Sequence of chain 1.B:
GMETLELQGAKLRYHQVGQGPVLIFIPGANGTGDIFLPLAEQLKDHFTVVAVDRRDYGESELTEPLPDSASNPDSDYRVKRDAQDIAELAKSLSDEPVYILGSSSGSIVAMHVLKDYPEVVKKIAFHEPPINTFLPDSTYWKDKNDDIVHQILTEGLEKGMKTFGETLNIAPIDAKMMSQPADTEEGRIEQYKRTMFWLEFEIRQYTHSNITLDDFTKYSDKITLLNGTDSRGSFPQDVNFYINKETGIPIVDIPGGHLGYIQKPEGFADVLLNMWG

A protein and the small-molecule ligand that binds it are described below.
Small molecule (SMILES): C#CCCNC(=O)OCCCCCCCCCC[P](=O)(F)OCC

Sequence of chain 1.A:
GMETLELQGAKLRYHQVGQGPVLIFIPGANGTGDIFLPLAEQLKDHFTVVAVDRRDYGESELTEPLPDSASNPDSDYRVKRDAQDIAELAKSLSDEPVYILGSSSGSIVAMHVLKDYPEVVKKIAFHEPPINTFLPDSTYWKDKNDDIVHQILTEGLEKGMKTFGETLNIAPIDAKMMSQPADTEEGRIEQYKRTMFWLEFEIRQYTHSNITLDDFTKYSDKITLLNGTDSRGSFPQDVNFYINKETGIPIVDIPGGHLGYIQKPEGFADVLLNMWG

Binding-site contacts:
Ligand atom C3 contacts residue MET180 of chain 1.A at 3.4 Å (hydrophobic).
Ligand atom O1 contacts residue SER181 of chain 1.A at 3.7 Å.
Ligand atom O3 contacts residue SER106 of chain 1.B at 2.8 Å (h-bond).
Ligand atom C7 contacts residue TRP200 of chain 1.A at 3.8 Å (hydrophobic).
Ligand atom C14 contacts residue MET163 of chain 1.A at 3.8 Å (hydrophobic).
Ligand atom O6 contacts residue MET163 of chain 1.A at 3.1 Å.
Ligand atom N7 contacts residue MET180 of chain 1.A at 3.1 Å (h-bond).
Ligand atom O3 contacts residue ALA31 of chain 1.B at 3.0 Å (h-bond).
Ligand atom O5 contacts residue SER106 of chain 1.B at 2.5 Å (h-bond).
Ligand atom P4 contacts residue ALA31 of chain 1.B at 3.8 Å.
Ligand atom P4 contacts residue SER107 of chain 1.B at 3.6 Å.
Ligand atom C7 contacts residue ALA31 of chain 1.B at 3.6 Å (hydrophobic).
Ligand atom N7 contacts residue SER181 of chain 1.A at 3.2 Å.
Ligand atom C9 contacts residue TRP200 of chain 1.A at 3.9 Å (hydrophobic).
Ligand atom C6 contacts residue SER106 of chain 1.B at 2.7 Å.
Ligand atom C15 contacts residue MET163 of chain 1.A at 3.2 Å (hydrophobic).
Ligand atom C1 contacts residue ALA31 of chain 1.B at 3.8 Å (hydrophobic).
Ligand atom O6 contacts residue MET180 of chain 1.A at 3.5 Å (h-bond).
Ligand atom P4 contacts residue HIS260 of chain 1.A at 3.8 Å.
Ligand atom C3 contacts residue SER181 of chain 1.A at 3.9 Å.
Ligand atom O5 contacts residue ALA31 of chain 1.B at 3.2 Å (h-bond).
Ligand atom C6 contacts residue HIS260 of chain 1.A at 3.6 Å.
Ligand atom C17 contacts residue SER181 of chain 1.A at 3.7 Å.
Ligand atom C2 contacts residue SER106 of chain 1.B at 3.4 Å.
Ligand atom C8 contacts residue TRP200 of chain 1.A at 3.7 Å (hydrophobic).
Ligand atom C13 contacts residue MET180 of chain 1.A at 3.7 Å (hydrophobic).
Ligand atom O3 contacts residue GLY30 of chain 1.B at 3.9 Å.
Ligand atom C11 contacts residue ILE172 of chain 1.A at 3.8 Å (hydrophobic).
Ligand atom C1 contacts residue ASN32 of chain 1.B at 3.8 Å.
Ligand atom N7 contacts residue MET163 of chain 1.A at 3.8 Å.
Ligand atom C12 contacts residue GLY167 of chain 1.A at 3.5 Å.
Ligand atom C2 contacts residue HIS260 of chain 1.A at 3.6 Å.
Ligand atom C3 contacts residue MET163 of chain 1.A at 3.4 Å (hydrophobic).
Ligand atom C16 contacts residue MET163 of chain 1.A at 3.5 Å (hydrophobic).
Ligand atom C12 contacts residue PHE166 of chain 1.A at 3.9 Å (hydrophobic).
Ligand atom C10 contacts residue PHE166 of chain 1.A at 3.6 Å (hydrophobic).
Ligand atom C19 contacts residue GLU160 of chain 1.A at 3.3 Å.
Ligand atom C19 contacts residue LEU159 of chain 1.A at 3.7 Å (hydrophobic).
Ligand atom P4 contacts residue SER106 of chain 1.B at 1.6 Å.
Ligand atom O5 contacts residue SER107 of chain 1.B at 3.0 Å (h-bond).